A small-molecule ligand and the protein it binds are described below.
Small molecule (SMILES): Nc1ccn([C@@H]2O[C@H](CO)[C@@H](O)[C@H]2O)c(=O)n1

Binding-site contacts:
Ligand atom C6 contacts residue LEU118 of chain 2.A at 3.8 Å (hydrophobic).
Ligand atom C5' contacts residue HIS259 of chain 2.A at 3.4 Å.
Ligand atom C5 contacts residue TYR202 of chain 2.A at 3.5 Å (hydrophobic).
Ligand atom O5' contacts residue TYR202 of chain 2.A at 2.7 Å (h-bond).
Ligand atom C6 contacts residue TYR202 of chain 2.A at 3.9 Å (hydrophobic).
Ligand atom O4' contacts residue SO41 of chain 2.C at 2.8 Å (h-bond).
Ligand atom O2 contacts residue GLY220 of chain 2.A at 3.5 Å.
Ligand atom O5' contacts residue HIS259 of chain 2.A at 3.0 Å (h-bond).
Ligand atom O2' contacts residue MET221 of chain 2.A at 3.9 Å.
Ligand atom O3' contacts residue TYR90 of chain 2.A at 3.6 Å (h-bond).
Ligand atom O5' contacts residue VAL262 of chain 2.A at 3.6 Å.
Ligand atom C1' contacts residue SO41 of chain 2.C at 2.8 Å.
Ligand atom C5' contacts residue TYR202 of chain 2.A at 3.5 Å (hydrophobic).
Ligand atom C3' contacts residue TYR90 of chain 2.A at 3.9 Å (hydrophobic).
Ligand atom N3 contacts residue VAL219 of chain 2.A at 4.0 Å.
Ligand atom C4 contacts residue GLY120 of chain 2.A at 3.9 Å.
Ligand atom C2 contacts residue MET221 of chain 2.A at 4.0 Å (hydrophobic).
Ligand atom O3' contacts residue PHE161 of chain 1.A at 4.0 Å.
Ligand atom O4' contacts residue VAL262 of chain 2.A at 4.0 Å.
Ligand atom N4 contacts residue GLU203 of chain 2.A at 3.2 Å (salt-bridge).
Ligand atom O2' contacts residue SO41 of chain 2.C at 2.7 Å (h-bond).
Ligand atom O3' contacts residue SO41 of chain 2.C at 2.2 Å (h-bond).
Ligand atom C5' contacts residue PHE161 of chain 1.A at 3.7 Å (hydrophobic).
Ligand atom C1' contacts residue LEU118 of chain 2.A at 3.4 Å (hydrophobic).
Ligand atom C3' contacts residue PHE161 of chain 1.A at 3.6 Å (hydrophobic).
Ligand atom C2' contacts residue SO41 of chain 2.C at 2.9 Å.
Ligand atom O3' contacts residue SER35 of chain 2.A at 3.3 Å (h-bond).
Ligand atom N1 contacts residue LEU118 of chain 2.A at 3.3 Å (h-bond).
Ligand atom N3 contacts residue GLY220 of chain 2.A at 3.8 Å.
Ligand atom C4' contacts residue HIS259 of chain 2.A at 3.8 Å.
Ligand atom C4 contacts residue TYR202 of chain 2.A at 3.7 Å (hydrophobic).
Ligand atom N4 contacts residue TYR202 of chain 2.A at 3.6 Å.
Ligand atom O3' contacts residue HIS88 of chain 2.A at 4.0 Å.
Ligand atom O4' contacts residue LEU118 of chain 2.A at 3.7 Å.
Ligand atom C3' contacts residue SO41 of chain 2.C at 2.9 Å.
Ligand atom O2 contacts residue MET221 of chain 2.A at 2.9 Å (h-bond).
Ligand atom C2 contacts residue LEU118 of chain 2.A at 3.4 Å (hydrophobic).
Ligand atom C4' contacts residue SO41 of chain 2.C at 3.2 Å.
Ligand atom O2 contacts residue LEU118 of chain 2.A at 3.6 Å.
Ligand atom N4 contacts residue GLY120 of chain 2.A at 3.5 Å (h-bond).

Sequence of chain 1.A:
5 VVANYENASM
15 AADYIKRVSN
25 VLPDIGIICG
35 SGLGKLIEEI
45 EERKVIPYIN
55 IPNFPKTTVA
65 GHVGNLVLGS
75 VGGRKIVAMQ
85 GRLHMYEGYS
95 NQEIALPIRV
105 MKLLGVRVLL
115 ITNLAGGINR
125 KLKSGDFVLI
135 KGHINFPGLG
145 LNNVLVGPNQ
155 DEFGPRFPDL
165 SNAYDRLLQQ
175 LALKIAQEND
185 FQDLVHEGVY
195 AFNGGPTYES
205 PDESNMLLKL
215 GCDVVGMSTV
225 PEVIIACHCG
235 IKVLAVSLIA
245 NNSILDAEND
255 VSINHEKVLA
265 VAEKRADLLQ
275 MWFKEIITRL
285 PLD

Sequence of chain 2.A:
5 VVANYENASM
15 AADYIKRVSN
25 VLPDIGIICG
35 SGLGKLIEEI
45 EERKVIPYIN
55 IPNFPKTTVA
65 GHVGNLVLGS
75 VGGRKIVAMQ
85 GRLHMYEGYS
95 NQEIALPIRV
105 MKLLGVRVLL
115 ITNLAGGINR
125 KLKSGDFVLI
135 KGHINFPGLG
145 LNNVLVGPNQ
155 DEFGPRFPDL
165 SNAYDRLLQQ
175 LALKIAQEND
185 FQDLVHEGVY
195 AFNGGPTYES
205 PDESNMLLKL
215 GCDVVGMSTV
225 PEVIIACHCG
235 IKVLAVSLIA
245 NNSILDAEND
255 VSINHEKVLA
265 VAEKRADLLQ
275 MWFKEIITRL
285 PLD